A small-molecule ligand and the protein it binds are described below.
Small molecule (SMILES): O=C(CO)[C@@H](O)[C@H](O)[C@H](O)CO

Binding-site contacts:
Ligand atom O6 contacts residue TYR6 of chain 1.A at 2.8 Å (h-bond).
Ligand atom O3 contacts residue MN1 of chain 1.F at 3.0 Å.
Ligand atom C4 contacts residue GLU244 of chain 1.A at 2.7 Å.
Ligand atom O1 contacts residue ARG215 of chain 1.A at 2.9 Å (salt-bridge).
Ligand atom C2 contacts residue GLU150 of chain 1.A at 3.5 Å.
Ligand atom O6 contacts residue TRP14 of chain 1.A at 3.9 Å.
Ligand atom C3 contacts residue MN1 of chain 1.F at 2.7 Å.
Ligand atom O4 contacts residue ILE257 of chain 1.A at 4.0 Å.
Ligand atom O2 contacts residue MN1 of chain 1.F at 2.2 Å.
Ligand atom O1 contacts residue GLU156 of chain 1.A at 2.6 Å (salt-bridge).
Ligand atom C1 contacts residue GLU156 of chain 1.A at 3.5 Å.
Ligand atom O2 contacts residue ARG215 of chain 1.A at 3.4 Å (salt-bridge).
Ligand atom C1 contacts residue HIS186 of chain 1.A at 4.0 Å.
Ligand atom C2 contacts residue MN1 of chain 1.F at 2.8 Å.
Ligand atom O3 contacts residue GLU244 of chain 1.A at 3.7 Å.
Ligand atom O1 contacts residue HIS186 of chain 1.A at 3.2 Å (h-bond).
Ligand atom O5 contacts residue GLY106 of chain 1.A at 4.0 Å.
Ligand atom O4 contacts residue GLU244 of chain 1.A at 2.8 Å (salt-bridge).
Ligand atom O2 contacts residue ASP183 of chain 1.A at 3.0 Å (salt-bridge).
Ligand atom C2 contacts residue ASP183 of chain 1.A at 4.1 Å.
Ligand atom O5 contacts residue HIS66 of chain 1.A at 4.0 Å.
Ligand atom C3 contacts residue HIS209 of chain 1.A at 3.7 Å.
Ligand atom C6 contacts residue TRP112 of chain 1.A at 3.5 Å (hydrophobic).
Ligand atom O2 contacts residue HIS186 of chain 1.A at 2.9 Å (h-bond).
Ligand atom C1 contacts residue TRP112 of chain 1.A at 3.7 Å (hydrophobic).
Ligand atom C2 contacts residue HIS186 of chain 1.A at 3.7 Å.
Ligand atom C3 contacts residue GLU150 of chain 1.A at 3.4 Å.
Ligand atom O3 contacts residue HIS209 of chain 1.A at 3.6 Å.
Ligand atom C1 contacts residue ARG215 of chain 1.A at 3.9 Å.
Ligand atom O2 contacts residue GLU150 of chain 1.A at 2.9 Å (salt-bridge).
Ligand atom C4 contacts residue MN1 of chain 1.F at 4.1 Å.
Ligand atom O4 contacts residue TYR6 of chain 1.A at 3.9 Å.
Ligand atom O5 contacts residue GLU150 of chain 1.A at 4.0 Å.
Ligand atom O1 contacts residue TRP112 of chain 1.A at 3.9 Å.
Ligand atom O3 contacts residue GLU150 of chain 1.A at 2.2 Å (salt-bridge).
Ligand atom C2 contacts residue GLU244 of chain 1.A at 3.5 Å.
Ligand atom C3 contacts residue GLU244 of chain 1.A at 2.6 Å.
Ligand atom C2 contacts residue ARG215 of chain 1.A at 3.9 Å.
Ligand atom O4 contacts residue PHE246 of chain 1.A at 3.5 Å.
Ligand atom O2 contacts residue GLU244 of chain 1.A at 3.2 Å (salt-bridge).

Sequence of chain 1.A:
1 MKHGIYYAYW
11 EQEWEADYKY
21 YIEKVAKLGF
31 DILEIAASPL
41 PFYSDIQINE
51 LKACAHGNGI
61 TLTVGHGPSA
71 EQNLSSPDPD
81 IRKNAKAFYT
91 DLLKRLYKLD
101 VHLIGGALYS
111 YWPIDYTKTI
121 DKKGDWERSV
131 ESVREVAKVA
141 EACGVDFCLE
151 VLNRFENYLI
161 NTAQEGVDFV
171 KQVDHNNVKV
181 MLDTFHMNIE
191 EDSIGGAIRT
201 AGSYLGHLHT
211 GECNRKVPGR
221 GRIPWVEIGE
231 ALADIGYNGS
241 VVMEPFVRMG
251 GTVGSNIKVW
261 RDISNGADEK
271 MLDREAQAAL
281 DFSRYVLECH